Sequence of chain 1.A:
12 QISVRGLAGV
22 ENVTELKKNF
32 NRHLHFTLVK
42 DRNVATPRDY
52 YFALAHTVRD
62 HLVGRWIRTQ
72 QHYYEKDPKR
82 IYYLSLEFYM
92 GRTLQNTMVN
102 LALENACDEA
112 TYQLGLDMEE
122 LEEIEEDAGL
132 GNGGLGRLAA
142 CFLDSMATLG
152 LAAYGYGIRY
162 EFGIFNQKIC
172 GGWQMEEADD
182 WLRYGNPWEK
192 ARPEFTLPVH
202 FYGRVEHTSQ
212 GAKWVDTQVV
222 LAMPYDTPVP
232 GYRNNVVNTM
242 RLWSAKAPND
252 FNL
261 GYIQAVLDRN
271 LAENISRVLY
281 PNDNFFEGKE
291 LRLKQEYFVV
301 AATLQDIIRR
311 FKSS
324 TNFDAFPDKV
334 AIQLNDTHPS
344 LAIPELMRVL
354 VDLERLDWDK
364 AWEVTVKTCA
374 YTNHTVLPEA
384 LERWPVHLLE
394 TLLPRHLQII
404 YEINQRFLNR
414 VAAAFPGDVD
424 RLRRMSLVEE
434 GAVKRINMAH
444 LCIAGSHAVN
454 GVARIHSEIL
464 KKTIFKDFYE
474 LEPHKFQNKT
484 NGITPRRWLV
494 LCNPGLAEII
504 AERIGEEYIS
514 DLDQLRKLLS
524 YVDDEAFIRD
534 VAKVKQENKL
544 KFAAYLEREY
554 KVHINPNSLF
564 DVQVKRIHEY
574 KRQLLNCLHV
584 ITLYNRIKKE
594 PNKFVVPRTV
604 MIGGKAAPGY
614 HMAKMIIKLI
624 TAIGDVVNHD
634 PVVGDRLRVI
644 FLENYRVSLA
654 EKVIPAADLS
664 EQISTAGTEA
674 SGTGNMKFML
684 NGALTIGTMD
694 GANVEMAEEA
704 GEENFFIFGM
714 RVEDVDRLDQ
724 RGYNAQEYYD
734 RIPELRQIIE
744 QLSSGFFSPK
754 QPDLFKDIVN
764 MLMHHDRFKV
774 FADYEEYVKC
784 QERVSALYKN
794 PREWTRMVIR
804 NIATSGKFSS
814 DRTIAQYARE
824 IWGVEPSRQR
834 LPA

Binding-site contacts:
Ligand atom C13 contacts residue ASN284 of chain 1.A at 3.3 Å.
Ligand atom C10 contacts residue ASN284 of chain 1.A at 3.3 Å.
Ligand atom N1 contacts residue ASN284 of chain 1.A at 3.4 Å (h-bond).
Ligand atom N2 contacts residue HIS377 of chain 1.A at 2.9 Å (h-bond).
Ligand atom C5 contacts residue LEU136 of chain 1.A at 3.8 Å (hydrophobic).
Ligand atom C13 contacts residue HIS377 of chain 1.A at 3.8 Å.
Ligand atom O6 contacts residue HIS377 of chain 1.A at 2.7 Å (h-bond).
Ligand atom C8 contacts residue ASN284 of chain 1.A at 3.7 Å.
Ligand atom O3 contacts residue ALA673 of chain 1.A at 3.4 Å (h-bond).
Ligand atom C2 contacts residue HIS377 of chain 1.A at 3.5 Å.
Ligand atom N1 contacts residue LEU136 of chain 1.A at 3.5 Å.
Ligand atom O2 contacts residue ASN284 of chain 1.A at 2.7 Å (h-bond).
Ligand atom O3 contacts residue GLU672 of chain 1.A at 2.6 Å (salt-bridge).
Ligand atom O6 contacts residue ASN484 of chain 1.A at 2.8 Å (h-bond).
Ligand atom O3 contacts residue SER674 of chain 1.A at 3.1 Å (h-bond).
Ligand atom C8 contacts residue HIS377 of chain 1.A at 3.8 Å.
Ligand atom C4 contacts residue GLY675 of chain 1.A at 3.8 Å.
Ligand atom O6 contacts residue LEU139 of chain 1.A at 3.8 Å.
Ligand atom C6 contacts residue HIS377 of chain 1.A at 3.6 Å.
Ligand atom C3 contacts residue GLY675 of chain 1.A at 3.9 Å.
Ligand atom O3 contacts residue GLY675 of chain 1.A at 3.2 Å (h-bond).
Ligand atom O4 contacts residue SER674 of chain 1.A at 3.4 Å.
Ligand atom O4 contacts residue ASN484 of chain 1.A at 3.4 Å (h-bond).
Ligand atom C5 contacts residue GLY135 of chain 1.A at 3.8 Å.
Ligand atom O5 contacts residue HIS377 of chain 1.A at 3.9 Å.
Ligand atom O2 contacts residue TYR573 of chain 1.A at 3.0 Å (h-bond).
Ligand atom C11 contacts residue HIS341 of chain 1.A at 3.8 Å.
Ligand atom C2 contacts residue ASN284 of chain 1.A at 3.8 Å.
Ligand atom C7 contacts residue THR378 of chain 1.A at 3.6 Å.
Ligand atom C11 contacts residue ASN284 of chain 1.A at 3.6 Å.
Ligand atom N2 contacts residue ASN284 of chain 1.A at 3.5 Å (h-bond).
Ligand atom O5 contacts residue LEU136 of chain 1.A at 3.6 Å.
Ligand atom C6 contacts residue GLY135 of chain 1.A at 3.7 Å.
Ligand atom C3 contacts residue GLU672 of chain 1.A at 3.4 Å.
Ligand atom C10 contacts residue LEU136 of chain 1.A at 3.8 Å (hydrophobic).
Ligand atom O2 contacts residue GLU672 of chain 1.A at 3.2 Å (salt-bridge).
Ligand atom C9 contacts residue ASN284 of chain 1.A at 3.6 Å.
Ligand atom O6 contacts residue VAL455 of chain 1.A at 3.9 Å.
Ligand atom O4 contacts residue GLY675 of chain 1.A at 2.7 Å (h-bond).
Ligand atom C6 contacts residue ASN484 of chain 1.A at 3.3 Å.

A protein and the small-molecule ligand that binds it are described below.
Small molecule (SMILES): Cc1ccc2[nH]c([C@@H]3O[C@H](CO)[C@@H](O)[C@H](O)[C@H]3O)nc2c1